This small molecule binds to this protein.
Small molecule (SMILES): CC(=O)N[C@@H]1[C@@H](O)[C@H](O)[C@@H](CO)O[C@H]1O

Binding-site contacts:
Ligand atom C7 contacts residue ASN282 of chain 1.C at 3.6 Å.
Ligand atom O7 contacts residue ASN282 of chain 1.C at 3.9 Å.
Ligand atom C8 contacts residue ASN280 of chain 1.C at 3.4 Å.
Ligand atom O5 contacts residue ASN282 of chain 1.C at 2.4 Å (h-bond).
Ligand atom C2 contacts residue ASN282 of chain 1.C at 2.4 Å.
Ligand atom C7 contacts residue ASN280 of chain 1.C at 3.6 Å.
Ligand atom C3 contacts residue ASN282 of chain 1.C at 3.8 Å.
Ligand atom C1 contacts residue ASN282 of chain 1.C at 1.4 Å.
Ligand atom C4 contacts residue ASN282 of chain 1.C at 4.2 Å.
Ligand atom C5 contacts residue ASN282 of chain 1.C at 3.7 Å.
Ligand atom N2 contacts residue ASN282 of chain 1.C at 2.9 Å (h-bond).
Ligand atom C8 contacts residue GLU281 of chain 1.C at 3.3 Å.
Ligand atom O7 contacts residue ASN280 of chain 1.C at 3.5 Å (h-bond).

Sequence of chain 1.C:
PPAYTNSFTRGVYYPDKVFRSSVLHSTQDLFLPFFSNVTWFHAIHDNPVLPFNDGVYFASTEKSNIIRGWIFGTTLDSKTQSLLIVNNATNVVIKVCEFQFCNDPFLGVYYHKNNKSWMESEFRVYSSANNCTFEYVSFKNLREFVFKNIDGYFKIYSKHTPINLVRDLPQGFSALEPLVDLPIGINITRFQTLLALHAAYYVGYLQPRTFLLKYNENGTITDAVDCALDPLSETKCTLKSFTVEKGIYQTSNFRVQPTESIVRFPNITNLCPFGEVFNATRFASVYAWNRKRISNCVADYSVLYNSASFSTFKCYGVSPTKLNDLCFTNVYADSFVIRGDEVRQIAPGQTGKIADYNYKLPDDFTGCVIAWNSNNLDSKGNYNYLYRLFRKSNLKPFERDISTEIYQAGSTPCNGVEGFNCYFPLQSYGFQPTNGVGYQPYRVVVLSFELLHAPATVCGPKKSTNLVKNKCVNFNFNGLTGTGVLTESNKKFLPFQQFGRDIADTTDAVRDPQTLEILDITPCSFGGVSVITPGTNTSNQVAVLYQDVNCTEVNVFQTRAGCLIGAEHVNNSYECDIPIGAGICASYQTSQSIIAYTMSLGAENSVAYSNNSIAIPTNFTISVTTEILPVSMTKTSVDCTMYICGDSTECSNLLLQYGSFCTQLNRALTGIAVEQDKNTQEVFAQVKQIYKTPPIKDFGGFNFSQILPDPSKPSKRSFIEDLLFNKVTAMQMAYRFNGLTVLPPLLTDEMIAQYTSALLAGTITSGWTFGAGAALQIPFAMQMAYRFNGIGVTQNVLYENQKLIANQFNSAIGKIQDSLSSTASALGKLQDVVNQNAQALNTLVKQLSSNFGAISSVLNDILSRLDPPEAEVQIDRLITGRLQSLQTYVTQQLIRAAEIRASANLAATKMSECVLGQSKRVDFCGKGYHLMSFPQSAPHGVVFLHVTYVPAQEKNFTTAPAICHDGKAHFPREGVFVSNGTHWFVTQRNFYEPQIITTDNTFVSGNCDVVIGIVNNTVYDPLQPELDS